Sequence of chain 50.A:
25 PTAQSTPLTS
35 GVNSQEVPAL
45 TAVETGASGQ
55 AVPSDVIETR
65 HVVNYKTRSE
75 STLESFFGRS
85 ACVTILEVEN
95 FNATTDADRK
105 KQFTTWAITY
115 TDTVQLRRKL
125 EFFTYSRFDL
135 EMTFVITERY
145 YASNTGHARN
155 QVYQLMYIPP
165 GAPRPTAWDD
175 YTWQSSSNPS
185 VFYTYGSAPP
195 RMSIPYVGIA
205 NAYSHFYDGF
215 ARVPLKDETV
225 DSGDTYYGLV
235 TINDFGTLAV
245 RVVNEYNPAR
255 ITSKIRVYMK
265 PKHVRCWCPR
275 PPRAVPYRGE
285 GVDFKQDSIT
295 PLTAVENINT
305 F

The protein below binds the small molecule below.
Small molecule (SMILES): CC(=O)N[C@H]1[C@H]([C@H](O)[C@H](O)CO)O[C@@](O)(C(=O)O)C[C@@H]1O

Sequence of chain 46.A:
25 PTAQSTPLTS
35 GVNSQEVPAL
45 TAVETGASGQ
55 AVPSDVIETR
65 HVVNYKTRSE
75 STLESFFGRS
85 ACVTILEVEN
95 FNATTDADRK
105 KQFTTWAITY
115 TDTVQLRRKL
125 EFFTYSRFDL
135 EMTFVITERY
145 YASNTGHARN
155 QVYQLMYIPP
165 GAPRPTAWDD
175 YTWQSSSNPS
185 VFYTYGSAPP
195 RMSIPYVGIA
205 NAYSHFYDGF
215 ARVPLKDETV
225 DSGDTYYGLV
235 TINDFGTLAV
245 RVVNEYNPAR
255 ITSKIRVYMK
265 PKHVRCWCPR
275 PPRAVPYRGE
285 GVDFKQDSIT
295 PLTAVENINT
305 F

Binding-site contacts:
Ligand atom C4 contacts residue TYR145 of chain 46.A at 3.6 Å (hydrophobic).
Ligand atom C11 contacts residue TYR145 of chain 46.A at 3.7 Å (hydrophobic).
Ligand atom C1 contacts residue ALA146 of chain 46.A at 4.0 Å (hydrophobic).
Ligand atom O4 contacts residue TYR145 of chain 46.A at 4.2 Å.
Ligand atom O8 contacts residue TYR145 of chain 46.A at 4.2 Å.
Ligand atom C1 contacts residue PRO252 of chain 50.A at 4.1 Å (hydrophobic).
Ligand atom O1A contacts residue SER147 of chain 46.A at 3.1 Å (h-bond).
Ligand atom O4 contacts residue PRO252 of chain 50.A at 4.0 Å.
Ligand atom O1B contacts residue ALA146 of chain 46.A at 4.3 Å.
Ligand atom O1B contacts residue SER147 of chain 46.A at 2.7 Å (h-bond).
Ligand atom C11 contacts residue ARG143 of chain 46.A at 3.9 Å.
Ligand atom C1 contacts residue SER147 of chain 46.A at 3.6 Å.
Ligand atom C4 contacts residue TYR250 of chain 50.A at 4.2 Å (hydrophobic).
Ligand atom C8 contacts residue TYR145 of chain 46.A at 4.2 Å (hydrophobic).
Ligand atom O4 contacts residue ASN251 of chain 50.A at 4.3 Å.
Ligand atom O1A contacts residue ALA146 of chain 46.A at 3.2 Å.
Ligand atom C5 contacts residue TYR145 of chain 46.A at 3.3 Å (hydrophobic).
Ligand atom C3 contacts residue PRO252 of chain 50.A at 4.4 Å (hydrophobic).
Ligand atom C8 contacts residue ALA146 of chain 46.A at 4.4 Å (hydrophobic).
Ligand atom O4 contacts residue TYR250 of chain 50.A at 3.0 Å.
Ligand atom C6 contacts residue ALA146 of chain 46.A at 4.3 Å (hydrophobic).
Ligand atom C11 contacts residue TYR250 of chain 50.A at 3.0 Å (hydrophobic).
Ligand atom C10 contacts residue TYR145 of chain 46.A at 3.6 Å (hydrophobic).
Ligand atom C5 contacts residue TYR250 of chain 50.A at 4.3 Å (hydrophobic).
Ligand atom N5 contacts residue TYR145 of chain 46.A at 2.6 Å (h-bond).
Ligand atom O10 contacts residue TYR250 of chain 50.A at 2.2 Å (h-bond).
Ligand atom N5 contacts residue TYR250 of chain 50.A at 3.8 Å.
Ligand atom O10 contacts residue ASN96 of chain 50.A at 4.2 Å.
Ligand atom O9 contacts residue ALA146 of chain 46.A at 3.3 Å.
Ligand atom O1B contacts residue PRO252 of chain 50.A at 3.4 Å.
Ligand atom C6 contacts residue TYR145 of chain 46.A at 3.4 Å (hydrophobic).
Ligand atom C10 contacts residue TYR250 of chain 50.A at 2.8 Å (hydrophobic).
Ligand atom C9 contacts residue ALA146 of chain 46.A at 4.4 Å (hydrophobic).
Ligand atom C7 contacts residue TYR145 of chain 46.A at 3.9 Å (hydrophobic).
Ligand atom C4 contacts residue PRO252 of chain 50.A at 4.3 Å (hydrophobic).